Binding-site contacts:
Ligand atom O5 contacts residue LEU99 of chain 2.B at 3.1 Å (h-bond).
Ligand atom O4 contacts residue ARG228 of chain 2.B at 3.3 Å (salt-bridge).
Ligand atom O6 contacts residue ALA207 of chain 2.B at 3.6 Å.
Ligand atom C6 contacts residue ASP208 of chain 2.B at 3.2 Å.
Ligand atom C5 contacts residue TYR12 of chain 2.B at 3.7 Å (hydrophobic).
Ligand atom C6 contacts residue LEU99 of chain 2.B at 3.8 Å (hydrophobic).
Ligand atom C6 contacts residue TYR12 of chain 2.B at 3.9 Å (hydrophobic).
Ligand atom O5 contacts residue SQ01 of chain 2.L at 2.3 Å (h-bond).
Ligand atom O2 contacts residue SQ01 of chain 2.L at 3.7 Å.
Ligand atom C3 contacts residue ARG228 of chain 2.B at 3.9 Å.
Ligand atom C6 contacts residue GLY98 of chain 2.B at 4.2 Å.
Ligand atom C4 contacts residue SQ01 of chain 2.L at 3.5 Å.
Ligand atom O6 contacts residue ASP208 of chain 2.B at 2.7 Å (salt-bridge).
Ligand atom C6 contacts residue ALA207 of chain 2.B at 3.5 Å (hydrophobic).
Ligand atom O3 contacts residue ARG228 of chain 2.B at 3.0 Å (salt-bridge).
Ligand atom C2 contacts residue SQ01 of chain 2.L at 2.4 Å.
Ligand atom O2 contacts residue LEU99 of chain 2.B at 3.7 Å.
Ligand atom O5 contacts residue GLY98 of chain 2.B at 4.1 Å.
Ligand atom O4 contacts residue ASP208 of chain 2.B at 2.4 Å (salt-bridge).
Ligand atom O4 contacts residue ASN14 of chain 2.B at 2.8 Å (h-bond).
Ligand atom O6 contacts residue GLY98 of chain 2.B at 2.9 Å.
Ligand atom O3 contacts residue GLY227 of chain 2.B at 3.6 Å.
Ligand atom O4 contacts residue GLY227 of chain 2.B at 3.9 Å.
Ligand atom C4 contacts residue ARG228 of chain 2.B at 3.8 Å.
Ligand atom C5 contacts residue LEU99 of chain 2.B at 4.0 Å (hydrophobic).
Ligand atom O6 contacts residue TYR100 of chain 2.B at 3.0 Å (h-bond).
Ligand atom C6 contacts residue TYR100 of chain 2.B at 3.6 Å (hydrophobic).
Ligand atom O6 contacts residue THR97 of chain 2.B at 4.1 Å.
Ligand atom O2 contacts residue GLY98 of chain 2.B at 3.6 Å.
Ligand atom C5 contacts residue ASP208 of chain 2.B at 3.9 Å.
Ligand atom C1 contacts residue LEU99 of chain 2.B at 3.7 Å (hydrophobic).
Ligand atom C1 contacts residue SQ01 of chain 2.L at 1.4 Å.
Ligand atom C3 contacts residue SQ01 of chain 2.L at 3.0 Å.
Ligand atom O6 contacts residue LEU99 of chain 2.B at 2.9 Å (h-bond).
Ligand atom C3 contacts residue ASN14 of chain 2.B at 4.0 Å.
Ligand atom C4 contacts residue GLY227 of chain 2.B at 3.8 Å.
Ligand atom O4 contacts residue TYR12 of chain 2.B at 3.7 Å.
Ligand atom C4 contacts residue ASP208 of chain 2.B at 3.3 Å.
Ligand atom C4 contacts residue ASN14 of chain 2.B at 3.9 Å.
Ligand atom C5 contacts residue SQ01 of chain 2.L at 3.0 Å.

Sequence of chain 2.B:
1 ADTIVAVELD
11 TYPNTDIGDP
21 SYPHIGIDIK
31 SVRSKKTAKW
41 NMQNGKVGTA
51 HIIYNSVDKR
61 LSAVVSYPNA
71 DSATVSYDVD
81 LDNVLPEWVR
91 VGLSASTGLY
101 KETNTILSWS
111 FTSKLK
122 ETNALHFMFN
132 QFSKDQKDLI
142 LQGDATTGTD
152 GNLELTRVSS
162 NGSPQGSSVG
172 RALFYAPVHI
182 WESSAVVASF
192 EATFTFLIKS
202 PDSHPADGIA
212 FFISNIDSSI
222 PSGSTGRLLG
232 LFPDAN

The small molecule below binds the protein below.
Small molecule (SMILES): OC[C@H]1O[C@H](O)[C@@H](O)[C@@H](O)[C@@H]1O